Sequence of chain 1.G:
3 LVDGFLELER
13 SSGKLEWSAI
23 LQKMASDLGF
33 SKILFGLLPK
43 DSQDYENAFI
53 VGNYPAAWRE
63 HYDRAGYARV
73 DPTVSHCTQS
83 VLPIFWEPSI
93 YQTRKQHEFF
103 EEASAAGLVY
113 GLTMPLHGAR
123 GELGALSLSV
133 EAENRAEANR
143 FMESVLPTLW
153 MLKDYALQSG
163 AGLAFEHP

A small-molecule ligand and the protein it binds are described below.
Small molecule (SMILES): O=C(NCc1cc(Br)cc(Br)c1OC(=O)c1ccccc1[N+](=O)[O-])c1ccccc1[N+](=O)[O-]

Binding-site contacts:
Ligand atom O17 contacts residue TYR56 of chain 1.G at 2.8 Å (h-bond).
Ligand atom O2 contacts residue LEU39 of chain 1.G at 2.9 Å (h-bond).
Ligand atom BR2 contacts residue TRP60 of chain 1.G at 3.7 Å.
Ligand atom C7 contacts residue ASP73 of chain 1.G at 3.4 Å.
Ligand atom BR2 contacts residue TYR64 of chain 1.G at 3.6 Å.
Ligand atom C13 contacts residue TRP88 of chain 1.G at 3.7 Å (hydrophobic).
Ligand atom C12 contacts residue TRP88 of chain 1.G at 3.2 Å (hydrophobic).
Ligand atom O2 contacts residue LEU125 of chain 1.G at 3.7 Å.
Ligand atom O2 contacts residue GLY38 of chain 1.G at 3.1 Å.
Ligand atom O22 contacts residue GLY38 of chain 1.G at 3.7 Å.
Ligand atom C11 contacts residue THR75 of chain 1.G at 3.6 Å.
Ligand atom C29 contacts residue ALA127 of chain 1.G at 3.8 Å (hydrophobic).
Ligand atom O18 contacts residue LEU110 of chain 1.G at 2.9 Å.
Ligand atom C28 contacts residue GLY126 of chain 1.G at 3.7 Å.
Ligand atom C9 contacts residue ASP73 of chain 1.G at 3.7 Å.
Ligand atom C27 contacts residue TYR47 of chain 1.G at 3.7 Å (hydrophobic).
Ligand atom O17 contacts residue SER129 of chain 1.G at 3.2 Å (h-bond).
Ligand atom C11 contacts residue TRP88 of chain 1.G at 3.6 Å (hydrophobic).
Ligand atom C3 contacts residue TYR64 of chain 1.G at 3.5 Å (hydrophobic).
Ligand atom O19 contacts residue TRP60 of chain 1.G at 3.2 Å (h-bond).
Ligand atom C1 contacts residue TYR64 of chain 1.G at 3.6 Å (hydrophobic).
Ligand atom C4 contacts residue LEU36 of chain 1.G at 3.7 Å (hydrophobic).
Ligand atom O2 contacts residue ALA50 of chain 1.G at 3.6 Å.
Ligand atom C6 contacts residue TYR64 of chain 1.G at 3.5 Å (hydrophobic).
Ligand atom N8 contacts residue ASP73 of chain 1.G at 2.7 Å (salt-bridge).
Ligand atom O22 contacts residue LEU36 of chain 1.G at 3.5 Å.
Ligand atom C4 contacts residue TYR64 of chain 1.G at 3.6 Å (hydrophobic).
Ligand atom C27 contacts residue GLY126 of chain 1.G at 3.6 Å.
Ligand atom C2 contacts residue TYR64 of chain 1.G at 3.5 Å (hydrophobic).
Ligand atom BR1 contacts residue TYR47 of chain 1.G at 3.7 Å.
Ligand atom C13 contacts residue TYR93 of chain 1.G at 3.4 Å (hydrophobic).
Ligand atom C12 contacts residue THR75 of chain 1.G at 3.7 Å.
Ligand atom O3 contacts residue ALA50 of chain 1.G at 3.2 Å.
Ligand atom C5 contacts residue TYR64 of chain 1.G at 3.5 Å (hydrophobic).
Ligand atom N16 contacts residue TRP60 of chain 1.G at 3.6 Å (h-bond).
Ligand atom O2 contacts residue LEU40 of chain 1.G at 3.6 Å (h-bond).
Ligand atom C30 contacts residue ALA127 of chain 1.G at 3.5 Å (hydrophobic).
Ligand atom C9 contacts residue SER129 of chain 1.G at 3.7 Å.
Ligand atom O18 contacts residue TRP60 of chain 1.G at 3.3 Å (h-bond).
Ligand atom O19 contacts residue TYR56 of chain 1.G at 3.5 Å.